Binding-site contacts:
Ligand atom OAA contacts residue ASP90 of chain 1.A at 3.0 Å (salt-bridge).
Ligand atom NBM contacts residue MET67 of chain 1.A at 4.0 Å.
Ligand atom OAB contacts residue ASP90 of chain 1.A at 3.7 Å.
Ligand atom SBN contacts residue TYR126 of chain 1.A at 4.3 Å.
Ligand atom SAE contacts residue GLU124 of chain 1.A at 4.1 Å.
Ligand atom OAC contacts residue CYS122 of chain 1.A at 3.5 Å (h-bond).
Ligand atom OAD contacts residue CYS122 of chain 1.A at 3.6 Å.
Ligand atom OAD contacts residue ARG128 of chain 1.A at 2.9 Å (salt-bridge).
Ligand atom CAV contacts residue ASP90 of chain 1.A at 4.2 Å.
Ligand atom OAB contacts residue ARG128 of chain 1.A at 2.9 Å (salt-bridge).
Ligand atom CBI contacts residue MET67 of chain 1.A at 3.6 Å (hydrophobic).
Ligand atom OAB contacts residue SER127 of chain 1.A at 3.6 Å.
Ligand atom CAX contacts residue ARG128 of chain 1.A at 4.1 Å.
Ligand atom SBN contacts residue GLU124 of chain 1.A at 4.0 Å.
Ligand atom CBK contacts residue ASP90 of chain 1.A at 4.2 Å.
Ligand atom OAA contacts residue MET67 of chain 1.A at 3.2 Å.
Ligand atom CAV contacts residue GLU124 of chain 1.A at 3.8 Å.
Ligand atom OAD contacts residue ARG123 of chain 1.A at 3.2 Å.
Ligand atom OAC contacts residue TYR126 of chain 1.A at 3.0 Å (h-bond).
Ligand atom CAX contacts residue ASP90 of chain 1.A at 3.2 Å.
Ligand atom CAX contacts residue SER127 of chain 1.A at 4.2 Å.
Ligand atom CAV contacts residue MET67 of chain 1.A at 3.9 Å (hydrophobic).
Ligand atom SBN contacts residue CYS122 of chain 1.A at 3.5 Å (h-bond).
Ligand atom OAC contacts residue ARG128 of chain 1.A at 4.2 Å.
Ligand atom OAC contacts residue SER127 of chain 1.A at 2.8 Å (h-bond).
Ligand atom SBN contacts residue ASP90 of chain 1.A at 4.4 Å.
Ligand atom OAD contacts residue GLU124 of chain 1.A at 3.1 Å (salt-bridge).
Ligand atom CAX contacts residue MET67 of chain 1.A at 4.0 Å (hydrophobic).
Ligand atom OAB contacts residue CYS122 of chain 1.A at 3.6 Å.
Ligand atom OAC contacts residue GLY125 of chain 1.A at 4.0 Å.
Ligand atom NBM contacts residue ASP90 of chain 1.A at 4.0 Å.
Ligand atom OAD contacts residue MET67 of chain 1.A at 4.1 Å.
Ligand atom OAC contacts residue GLU124 of chain 1.A at 3.8 Å.
Ligand atom SBN contacts residue ARG128 of chain 1.A at 3.7 Å.
Ligand atom SBN contacts residue SER127 of chain 1.A at 3.7 Å.
Ligand atom SBN contacts residue ARG123 of chain 1.A at 4.5 Å.
Ligand atom CBI contacts residue ASP90 of chain 1.A at 3.5 Å.
Ligand atom SAE contacts residue TYR126 of chain 1.A at 4.0 Å.

This small molecule binds to this protein.
Small molecule (SMILES): O=C1/C(=C\c2cn(-c3ccccc3)nc2-c2ccc(Oc3ccccc3F)cc2)SC(=S)N1CCS(=O)(=O)O

Sequence of chain 1.A:
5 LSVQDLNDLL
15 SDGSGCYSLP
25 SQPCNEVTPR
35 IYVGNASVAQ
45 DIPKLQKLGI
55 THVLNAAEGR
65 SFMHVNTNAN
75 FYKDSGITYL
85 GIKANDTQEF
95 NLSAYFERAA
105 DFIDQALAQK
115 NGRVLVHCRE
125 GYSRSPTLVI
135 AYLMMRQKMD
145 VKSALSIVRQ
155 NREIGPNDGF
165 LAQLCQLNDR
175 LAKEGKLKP